Sequence of chain 1.B:
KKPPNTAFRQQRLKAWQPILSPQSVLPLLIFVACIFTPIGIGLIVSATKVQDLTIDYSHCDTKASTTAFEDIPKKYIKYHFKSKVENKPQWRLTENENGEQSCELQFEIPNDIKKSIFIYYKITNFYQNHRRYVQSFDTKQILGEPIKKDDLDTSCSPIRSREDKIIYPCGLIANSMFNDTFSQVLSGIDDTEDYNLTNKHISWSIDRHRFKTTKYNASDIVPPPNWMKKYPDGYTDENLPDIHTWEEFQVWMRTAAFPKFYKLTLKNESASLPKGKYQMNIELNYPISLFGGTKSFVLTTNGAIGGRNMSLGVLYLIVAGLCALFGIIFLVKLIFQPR

Binding-site contacts:
Ligand atom C6 contacts residue GLU213 of chain 1.B at 3.3 Å.
Ligand atom C7 contacts residue ASN216 of chain 1.B at 4.5 Å.
Ligand atom O7 contacts residue LEU217 of chain 1.B at 3.5 Å.
Ligand atom C1 contacts residue ASN216 of chain 1.B at 3.4 Å.
Ligand atom C6 contacts residue TYR215 of chain 1.B at 4.1 Å (hydrophobic).
Ligand atom C1 contacts residue TYR215 of chain 1.B at 4.4 Å (hydrophobic).
Ligand atom O6 contacts residue ASP214 of chain 1.B at 4.1 Å.
Ligand atom O5 contacts residue TYR215 of chain 1.B at 3.6 Å.
Ligand atom O6 contacts residue GLU213 of chain 1.B at 3.6 Å.
Ligand atom C4 contacts residue ASN288 of chain 1.B at 4.2 Å.
Ligand atom C5 contacts residue ALA291 of chain 1.B at 3.8 Å (hydrophobic).
Ligand atom C6 contacts residue ASN216 of chain 1.B at 4.3 Å.
Ligand atom C2 contacts residue ASN216 of chain 1.B at 3.6 Å.
Ligand atom N2 contacts residue SER290 of chain 1.B at 3.5 Å (h-bond).
Ligand atom O7 contacts residue ASN216 of chain 1.B at 3.7 Å.
Ligand atom O5 contacts residue ALA291 of chain 1.B at 3.8 Å.
Ligand atom N2 contacts residue ASN288 of chain 1.B at 2.8 Å (h-bond).
Ligand atom C7 contacts residue SER290 of chain 1.B at 4.3 Å.
Ligand atom O5 contacts residue ASN288 of chain 1.B at 2.3 Å (h-bond).
Ligand atom O7 contacts residue THR218 of chain 1.B at 3.3 Å.
Ligand atom C2 contacts residue ASN288 of chain 1.B at 2.5 Å.
Ligand atom O6 contacts residue TYR215 of chain 1.B at 3.4 Å.
Ligand atom O5 contacts residue ASN216 of chain 1.B at 3.3 Å (h-bond).
Ligand atom O6 contacts residue ASN216 of chain 1.B at 3.0 Å (h-bond).
Ligand atom C1 contacts residue SER290 of chain 1.B at 4.5 Å.
Ligand atom C8 contacts residue ASN288 of chain 1.B at 3.5 Å.
Ligand atom O7 contacts residue ASN288 of chain 1.B at 3.6 Å.
Ligand atom C4 contacts residue ASN216 of chain 1.B at 4.3 Å.
Ligand atom C2 contacts residue SER290 of chain 1.B at 4.3 Å.
Ligand atom C7 contacts residue ASN288 of chain 1.B at 3.1 Å.
Ligand atom C1 contacts residue ASN288 of chain 1.B at 1.4 Å.
Ligand atom C8 contacts residue SER290 of chain 1.B at 4.1 Å.
Ligand atom N2 contacts residue ASN216 of chain 1.B at 4.5 Å.
Ligand atom C1 contacts residue ALA291 of chain 1.B at 3.8 Å (hydrophobic).
Ligand atom O7 contacts residue LYS287 of chain 1.B at 4.5 Å.
Ligand atom C7 contacts residue THR218 of chain 1.B at 3.9 Å.
Ligand atom C8 contacts residue THR218 of chain 1.B at 3.8 Å.
Ligand atom C3 contacts residue SER290 of chain 1.B at 4.5 Å.
Ligand atom C5 contacts residue ASN288 of chain 1.B at 3.7 Å.
Ligand atom C3 contacts residue ASN288 of chain 1.B at 3.8 Å.

The small molecule below binds the protein below.
Small molecule (SMILES): CC(=O)N[C@@H]1[C@@H](O)[C@H](O)[C@@H](CO)O[C@H]1O